Binding-site contacts:
Ligand atom O2A contacts residue LYS46 of chain 1.A at 3.0 Å (salt-bridge).
Ligand atom O3A contacts residue GLY45 of chain 1.A at 3.4 Å (h-bond).
Ligand atom C6 contacts residue PHE17 of chain 1.A at 3.4 Å (hydrophobic).
Ligand atom O2' contacts residue PHE48 of chain 1.A at 3.2 Å.
Ligand atom O4' contacts residue SER247 of chain 1.A at 2.3 Å (h-bond).
Ligand atom O1G contacts residue ARG188 of chain 1.B at 2.7 Å (salt-bridge).
Ligand atom N3B contacts residue MG1 of chain 1.P at 2.9 Å.
Ligand atom O3G contacts residue ARG188 of chain 1.B at 3.4 Å (salt-bridge).
Ligand atom O2A contacts residue GLY45 of chain 1.A at 2.9 Å.
Ligand atom O2G contacts residue LYS46 of chain 1.A at 2.5 Å (salt-bridge).
Ligand atom O3G contacts residue GLU119 of chain 1.A at 3.4 Å (salt-bridge).
Ligand atom O2G contacts residue PRO42 of chain 1.A at 3.3 Å.
Ligand atom O1A contacts residue THR47 of chain 1.A at 3.4 Å.
Ligand atom O3G contacts residue MG1 of chain 1.P at 2.0 Å.
Ligand atom O1B contacts residue THR47 of chain 1.A at 2.3 Å (h-bond).
Ligand atom N1 contacts residue PHE17 of chain 1.A at 3.3 Å.
Ligand atom C4' contacts residue SER247 of chain 1.A at 2.8 Å.
Ligand atom O2A contacts residue PHE48 of chain 1.A at 2.7 Å (h-bond).
Ligand atom C1' contacts residue SER247 of chain 1.A at 3.2 Å.
Ligand atom C4 contacts residue PHE48 of chain 1.A at 3.5 Å (hydrophobic).
Ligand atom O1A contacts residue LYS140 of chain 1.B at 3.3 Å (salt-bridge).
Ligand atom N7 contacts residue HIS246 of chain 1.A at 2.6 Å (h-bond).
Ligand atom C8 contacts residue GLY45 of chain 1.A at 3.3 Å.
Ligand atom O2A contacts residue THR47 of chain 1.A at 2.7 Å (h-bond).
Ligand atom N3B contacts residue ARG187 of chain 1.B at 3.1 Å (salt-bridge).
Ligand atom N2 contacts residue ASP15 of chain 1.A at 3.1 Å (salt-bridge).
Ligand atom O1G contacts residue PRO42 of chain 1.A at 3.0 Å.
Ligand atom PG contacts residue MG1 of chain 1.P at 3.0 Å.
Ligand atom PB contacts residue MG1 of chain 1.P at 3.0 Å.
Ligand atom O6 contacts residue PHE17 of chain 1.A at 3.0 Å (h-bond).
Ligand atom O2B contacts residue LYS46 of chain 1.A at 2.3 Å (salt-bridge).
Ligand atom O3' contacts residue ASP139 of chain 1.B at 3.1 Å (salt-bridge).
Ligand atom N3 contacts residue PHE48 of chain 1.A at 3.4 Å.
Ligand atom C5' contacts residue ARG187 of chain 1.B at 3.4 Å.
Ligand atom O1B contacts residue MG1 of chain 1.P at 2.0 Å.
Ligand atom O3A contacts residue GLY43 of chain 1.A at 3.4 Å (h-bond).
Ligand atom O1A contacts residue ARG187 of chain 1.B at 3.4 Å (salt-bridge).
Ligand atom C8 contacts residue HIS246 of chain 1.A at 3.3 Å.
Ligand atom C5 contacts residue HIS246 of chain 1.A at 3.4 Å.
Ligand atom C3' contacts residue ASP139 of chain 1.B at 3.2 Å.

This protein binds this small molecule.
Small molecule (SMILES): Nc1nc2c(ncn2[C@@H]2O[C@H](CO[P](=O)(O)O[P](=O)(O)NP(=O)(O)O)[C@@H](O)[C@H]2O)c(=O)[nH]1

Sequence of chain 1.A:
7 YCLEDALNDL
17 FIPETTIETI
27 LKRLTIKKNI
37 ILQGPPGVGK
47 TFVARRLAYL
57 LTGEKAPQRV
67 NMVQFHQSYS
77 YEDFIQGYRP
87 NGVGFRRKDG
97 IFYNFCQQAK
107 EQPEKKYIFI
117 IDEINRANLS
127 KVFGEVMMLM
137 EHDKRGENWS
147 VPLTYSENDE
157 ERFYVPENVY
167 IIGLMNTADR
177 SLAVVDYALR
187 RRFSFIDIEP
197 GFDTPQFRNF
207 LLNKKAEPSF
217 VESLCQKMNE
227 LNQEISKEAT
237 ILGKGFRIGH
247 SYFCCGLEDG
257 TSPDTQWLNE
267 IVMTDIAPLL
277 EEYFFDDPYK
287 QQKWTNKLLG

Sequence of chain 1.B:
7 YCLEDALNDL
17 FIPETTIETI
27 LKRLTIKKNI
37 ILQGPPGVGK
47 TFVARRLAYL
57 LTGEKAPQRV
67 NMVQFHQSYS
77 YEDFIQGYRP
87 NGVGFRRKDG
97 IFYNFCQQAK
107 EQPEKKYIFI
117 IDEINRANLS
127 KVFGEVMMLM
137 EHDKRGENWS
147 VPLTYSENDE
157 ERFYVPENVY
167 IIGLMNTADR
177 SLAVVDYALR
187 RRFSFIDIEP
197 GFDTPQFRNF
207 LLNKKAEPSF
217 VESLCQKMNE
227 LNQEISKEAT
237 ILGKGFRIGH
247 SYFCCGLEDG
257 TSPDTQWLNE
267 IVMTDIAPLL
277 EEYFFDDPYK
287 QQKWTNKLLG